Binding-site contacts:
Ligand atom C6 contacts residue PHE153 of chain 1.A at 4.0 Å (hydrophobic).
Ligand atom C4' contacts residue ALA130 of chain 1.A at 3.5 Å (hydrophobic).
Ligand atom C2 contacts residue SER117 of chain 1.A at 4.4 Å.
Ligand atom C1' contacts residue MET102 of chain 1.A at 3.7 Å (hydrophobic).
Ligand atom C4' contacts residue ILE150 of chain 1.A at 4.1 Å (hydrophobic).
Ligand atom C2 contacts residue PHE114 of chain 1.A at 4.2 Å (hydrophobic).
Ligand atom C5 contacts residue ALA129 of chain 1.A at 4.2 Å (hydrophobic).
Ligand atom C6 contacts residue LEU121 of chain 1.A at 3.6 Å (hydrophobic).
Ligand atom C5 contacts residue LEU121 of chain 1.A at 3.8 Å (hydrophobic).
Ligand atom C2 contacts residue MET102 of chain 1.A at 3.5 Å (hydrophobic).
Ligand atom C3 contacts residue TRP138 of chain 1.A at 4.2 Å (hydrophobic).
Ligand atom C5 contacts residue PHE153 of chain 1.A at 3.7 Å (hydrophobic).
Ligand atom C1 contacts residue PHE153 of chain 1.A at 4.0 Å (hydrophobic).
Ligand atom C1 contacts residue PHE114 of chain 1.A at 4.5 Å (hydrophobic).
Ligand atom C4 contacts residue PHE153 of chain 1.A at 3.5 Å (hydrophobic).
Ligand atom C1 contacts residue MET102 of chain 1.A at 3.8 Å (hydrophobic).
Ligand atom C3 contacts residue GLY133 of chain 1.A at 4.0 Å.
Ligand atom C4' contacts residue PHE153 of chain 1.A at 3.8 Å (hydrophobic).
Ligand atom C4 contacts residue ALA129 of chain 1.A at 3.9 Å (hydrophobic).
Ligand atom C6 contacts residue SER117 of chain 1.A at 3.6 Å.
Ligand atom C1 contacts residue SER117 of chain 1.A at 3.8 Å.
Ligand atom C1' contacts residue PHE114 of chain 1.A at 3.5 Å (hydrophobic).
Ligand atom C2 contacts residue TRP138 of chain 1.A at 4.2 Å (hydrophobic).
Ligand atom C3 contacts residue PHE153 of chain 1.A at 3.8 Å (hydrophobic).
Ligand atom C1' contacts residue LEU118 of chain 1.A at 3.9 Å (hydrophobic).
Ligand atom C5 contacts residue SER117 of chain 1.A at 4.0 Å.
Ligand atom C1' contacts residue SER117 of chain 1.A at 4.1 Å.
Ligand atom C4' contacts residue ALA129 of chain 1.A at 3.4 Å (hydrophobic).
Ligand atom C3 contacts residue ILE150 of chain 1.A at 4.1 Å (hydrophobic).
Ligand atom C3 contacts residue MET102 of chain 1.A at 4.4 Å (hydrophobic).
Ligand atom C2 contacts residue GLY133 of chain 1.A at 4.5 Å.
Ligand atom C2 contacts residue PHE153 of chain 1.A at 4.0 Å (hydrophobic).

Sequence of chain 1.A:
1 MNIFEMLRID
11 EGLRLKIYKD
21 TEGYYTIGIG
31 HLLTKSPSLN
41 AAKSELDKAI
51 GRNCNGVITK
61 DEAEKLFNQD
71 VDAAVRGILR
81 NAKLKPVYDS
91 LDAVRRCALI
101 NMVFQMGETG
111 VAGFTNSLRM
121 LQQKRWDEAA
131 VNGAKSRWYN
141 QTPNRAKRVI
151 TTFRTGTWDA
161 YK

A protein and the small-molecule ligand that binds it are described below.
Small molecule (SMILES): Cc1ccc(C)cc1